A small-molecule ligand and the protein it binds are described below.
Small molecule (SMILES): OC[C@H]1O[C@H](O[C@H]2[C@H](O)[C@@H](O)[C@H](OCCCCCC3CCCCC3)O[C@@H]2CO)[C@H](O)[C@@H](O)[C@@H]1O

Binding-site contacts:
Ligand atom O32 contacts residue LYS16 of chain 2.B at 3.6 Å.
Ligand atom C28 contacts residue VAL17 of chain 2.B at 4.2 Å (hydrophobic).
Ligand atom C8 contacts residue ILE115 of chain 2.C at 4.4 Å (hydrophobic).
Ligand atom O33 contacts residue VAL17 of chain 2.B at 4.0 Å.
Ligand atom O31 contacts residue LYS16 of chain 2.B at 3.6 Å.
Ligand atom O33 contacts residue LEU100 of chain 2.C at 4.2 Å.
Ligand atom C29 contacts residue ARG101 of chain 2.C at 4.5 Å.
Ligand atom O14 contacts residue PHE104 of chain 2.C at 3.2 Å.
Ligand atom O33 contacts residue GLU13 of chain 2.B at 3.6 Å (salt-bridge).
Ligand atom C6 contacts residue MET111 of chain 2.C at 4.0 Å (hydrophobic).
Ligand atom C13 contacts residue PHE104 of chain 2.C at 4.5 Å (hydrophobic).
Ligand atom C15 contacts residue PHE104 of chain 2.C at 3.7 Å (hydrophobic).
Ligand atom C30 contacts residue LYS16 of chain 2.B at 3.7 Å.
Ligand atom C9 contacts residue ILE115 of chain 2.C at 4.3 Å (hydrophobic).
Ligand atom C7 contacts residue THR108 of chain 2.C at 4.3 Å.
Ligand atom C8 contacts residue MET112 of chain 2.C at 4.2 Å (hydrophobic).
Ligand atom C27 contacts residue VAL17 of chain 2.B at 4.4 Å (hydrophobic).
Ligand atom C7 contacts residue MET111 of chain 2.C at 3.4 Å (hydrophobic).
Ligand atom C4 contacts residue THR108 of chain 2.C at 4.3 Å.
Ligand atom O32 contacts residue VAL17 of chain 2.B at 3.4 Å.
Ligand atom C3 contacts residue MET24 of chain 2.B at 4.4 Å (hydrophobic).
Ligand atom O34 contacts residue LEU100 of chain 2.C at 4.4 Å.
Ligand atom O20 contacts residue THR20 of chain 2.B at 3.6 Å.
Ligand atom C28 contacts residue GLU13 of chain 2.B at 4.5 Å.
Ligand atom C19 contacts residue PHE104 of chain 2.C at 4.0 Å (hydrophobic).
Ligand atom C5 contacts residue MET111 of chain 2.C at 4.2 Å (hydrophobic).
Ligand atom O32 contacts residue GLU13 of chain 2.B at 3.4 Å.
Ligand atom C8 contacts residue MET111 of chain 2.C at 3.8 Å (hydrophobic).
Ligand atom O20 contacts residue PHE104 of chain 2.C at 3.4 Å.
Ligand atom C3 contacts residue THR108 of chain 2.C at 4.3 Å.
Ligand atom O34 contacts residue ARG101 of chain 2.C at 3.1 Å.
Ligand atom C27 contacts residue GLU13 of chain 2.B at 3.8 Å.

Sequence of chain 2.B:
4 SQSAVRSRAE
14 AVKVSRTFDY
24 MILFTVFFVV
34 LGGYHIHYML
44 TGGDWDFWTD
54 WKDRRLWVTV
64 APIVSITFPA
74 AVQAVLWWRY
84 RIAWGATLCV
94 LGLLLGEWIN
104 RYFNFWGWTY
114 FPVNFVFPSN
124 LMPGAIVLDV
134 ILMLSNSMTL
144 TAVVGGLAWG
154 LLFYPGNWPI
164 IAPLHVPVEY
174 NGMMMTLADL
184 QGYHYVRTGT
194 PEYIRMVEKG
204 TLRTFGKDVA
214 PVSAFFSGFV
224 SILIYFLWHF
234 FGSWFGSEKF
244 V

Sequence of chain 2.C:
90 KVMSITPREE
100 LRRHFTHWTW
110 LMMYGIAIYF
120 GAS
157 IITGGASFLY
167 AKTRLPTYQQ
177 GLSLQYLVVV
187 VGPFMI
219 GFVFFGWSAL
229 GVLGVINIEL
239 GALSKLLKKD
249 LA